Binding-site contacts:
Ligand atom C5 contacts residue LYS231 of chain 1.C at 3.9 Å.
Ligand atom C4 contacts residue ASN243 of chain 1.C at 4.2 Å.
Ligand atom C6 contacts residue LYS231 of chain 1.C at 3.7 Å.
Ligand atom N2 contacts residue ASN243 of chain 1.C at 2.9 Å (h-bond).
Ligand atom C3 contacts residue ASN243 of chain 1.C at 3.8 Å.
Ligand atom O7 contacts residue HIS87 of chain 1.C at 3.9 Å.
Ligand atom C1 contacts residue ASN243 of chain 1.C at 1.4 Å.
Ligand atom C2 contacts residue ASN243 of chain 1.C at 2.5 Å.
Ligand atom C5 contacts residue ASN243 of chain 1.C at 3.7 Å.
Ligand atom C1 contacts residue LYS231 of chain 1.C at 4.1 Å.
Ligand atom O5 contacts residue ASN243 of chain 1.C at 2.4 Å (h-bond).
Ligand atom O7 contacts residue ASN243 of chain 1.C at 3.0 Å (h-bond).
Ligand atom O5 contacts residue LYS231 of chain 1.C at 3.4 Å.
Ligand atom C7 contacts residue ASN243 of chain 1.C at 3.3 Å.

Sequence of chain 1.C:
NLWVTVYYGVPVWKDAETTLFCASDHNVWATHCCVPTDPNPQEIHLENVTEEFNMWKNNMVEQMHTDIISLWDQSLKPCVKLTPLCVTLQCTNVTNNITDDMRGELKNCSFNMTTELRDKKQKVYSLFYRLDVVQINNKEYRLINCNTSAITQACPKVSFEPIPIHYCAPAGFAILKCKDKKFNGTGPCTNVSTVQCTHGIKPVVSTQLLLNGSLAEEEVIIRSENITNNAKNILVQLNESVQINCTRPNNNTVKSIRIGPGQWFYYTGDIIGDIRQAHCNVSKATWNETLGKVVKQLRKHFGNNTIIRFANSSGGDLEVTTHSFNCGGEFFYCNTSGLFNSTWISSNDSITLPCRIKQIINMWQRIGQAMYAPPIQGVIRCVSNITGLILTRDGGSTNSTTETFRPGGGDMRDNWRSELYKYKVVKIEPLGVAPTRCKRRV

The small molecule below binds the protein below.
Small molecule (SMILES): CC(=O)N[C@@H]1[C@@H](O)[C@H](O)[C@@H](CO)O[C@H]1O